This small molecule binds to this protein.
Small molecule (SMILES): C=C(C)[C@]12C[C@@H](C)[C@@]34O[C@](Cc5ccccc5)(O[C@@H]1[C@@H]3C=C(COC(=O)Cc1ccc(O)c(OC)c1)C[C@]1(O)C(=O)C(C)=C[C@@H]41)O2

Sequence of chain 1.B:
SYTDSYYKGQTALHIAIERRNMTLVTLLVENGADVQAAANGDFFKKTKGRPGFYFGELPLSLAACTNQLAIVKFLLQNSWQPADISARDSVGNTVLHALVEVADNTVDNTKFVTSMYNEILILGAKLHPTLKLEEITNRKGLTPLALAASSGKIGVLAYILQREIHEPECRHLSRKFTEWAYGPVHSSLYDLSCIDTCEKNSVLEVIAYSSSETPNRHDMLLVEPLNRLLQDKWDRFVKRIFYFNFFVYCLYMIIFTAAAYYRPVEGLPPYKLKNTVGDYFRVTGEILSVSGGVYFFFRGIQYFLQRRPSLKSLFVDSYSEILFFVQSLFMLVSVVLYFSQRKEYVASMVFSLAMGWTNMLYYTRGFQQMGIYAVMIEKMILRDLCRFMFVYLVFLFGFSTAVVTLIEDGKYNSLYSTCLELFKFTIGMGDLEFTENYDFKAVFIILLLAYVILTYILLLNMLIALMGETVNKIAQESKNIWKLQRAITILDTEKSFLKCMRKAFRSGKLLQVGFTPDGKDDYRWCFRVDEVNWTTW

Binding-site contacts:
Ligand atom CAN contacts residue MET443 of chain 1.B at 3.8 Å (hydrophobic).
Ligand atom CBO contacts residue LEU411 of chain 1.B at 3.5 Å (hydrophobic).
Ligand atom CAK contacts residue LEU411 of chain 1.B at 3.9 Å (hydrophobic).
Ligand atom CBT contacts residue TYR450 of chain 1.B at 3.8 Å (hydrophobic).
Ligand atom OAI contacts residue ARG453 of chain 1.B at 3.7 Å.
Ligand atom CBA contacts residue MET443 of chain 1.B at 3.5 Å (hydrophobic).
Ligand atom CBT contacts residue ASN447 of chain 1.B at 3.7 Å.
Ligand atom OAG contacts residue TYR407 of chain 1.B at 2.2 Å (h-bond).
Ligand atom CAP contacts residue LEU411 of chain 1.B at 3.4 Å (hydrophobic).
Ligand atom CAR contacts residue MET443 of chain 1.B at 3.4 Å (hydrophobic).
Ligand atom CBR contacts residue TYR407 of chain 1.B at 3.7 Å (hydrophobic).
Ligand atom CBM contacts residue LEU449 of chain 1.B at 3.6 Å (hydrophobic).
Ligand atom OAF contacts residue THR446 of chain 1.B at 3.0 Å.
Ligand atom CBB contacts residue TYR407 of chain 1.B at 3.4 Å (hydrophobic).
Ligand atom CAZ contacts residue MET443 of chain 1.B at 3.4 Å (hydrophobic).
Ligand atom CBJ contacts residue LEU473 of chain 1.B at 3.8 Å (hydrophobic).
Ligand atom CBR contacts residue ALA462 of chain 1.B at 3.9 Å (hydrophobic).
Ligand atom OAE contacts residue THR446 of chain 1.B at 3.1 Å (h-bond).
Ligand atom CBF contacts residue PHE487 of chain 1.D at 3.7 Å (hydrophobic).
Ligand atom CAU contacts residue THR446 of chain 1.B at 3.5 Å.
Ligand atom CBT contacts residue LEU411 of chain 1.B at 3.6 Å (hydrophobic).
Ligand atom CBM contacts residue THR446 of chain 1.B at 3.5 Å.
Ligand atom CBK contacts residue THR446 of chain 1.B at 3.6 Å.
Ligand atom OAE contacts residue MET443 of chain 1.B at 3.8 Å.
Ligand atom CBS contacts residue SER408 of chain 1.B at 3.2 Å.
Ligand atom OAD contacts residue MET443 of chain 1.B at 2.4 Å (h-bond).
Ligand atom CBQ contacts residue TYR407 of chain 1.B at 3.9 Å (hydrophobic).
Ligand atom OAG contacts residue LEU411 of chain 1.B at 3.6 Å.
Ligand atom OAH contacts residue SER408 of chain 1.B at 2.6 Å (h-bond).
Ligand atom CBC contacts residue ILE469 of chain 1.B at 3.7 Å (hydrophobic).
Ligand atom OAI contacts residue GLU466 of chain 1.B at 3.4 Å (salt-bridge).
Ligand atom CBK contacts residue TYR407 of chain 1.B at 3.4 Å (hydrophobic).
Ligand atom CBQ contacts residue SER408 of chain 1.B at 3.3 Å.
Ligand atom OAI contacts residue SER408 of chain 1.B at 2.3 Å (h-bond).
Ligand atom CBT contacts residue SER408 of chain 1.B at 3.7 Å.
Ligand atom OAH contacts residue LEU411 of chain 1.B at 3.8 Å.
Ligand atom CBQ contacts residue LEU411 of chain 1.B at 3.8 Å (hydrophobic).
Ligand atom CBS contacts residue TYR407 of chain 1.B at 3.6 Å (hydrophobic).
Ligand atom CBC contacts residue TYR407 of chain 1.B at 3.7 Å (hydrophobic).
Ligand atom CBD contacts residue LEU411 of chain 1.B at 3.7 Å (hydrophobic).

Sequence of chain 1.D:
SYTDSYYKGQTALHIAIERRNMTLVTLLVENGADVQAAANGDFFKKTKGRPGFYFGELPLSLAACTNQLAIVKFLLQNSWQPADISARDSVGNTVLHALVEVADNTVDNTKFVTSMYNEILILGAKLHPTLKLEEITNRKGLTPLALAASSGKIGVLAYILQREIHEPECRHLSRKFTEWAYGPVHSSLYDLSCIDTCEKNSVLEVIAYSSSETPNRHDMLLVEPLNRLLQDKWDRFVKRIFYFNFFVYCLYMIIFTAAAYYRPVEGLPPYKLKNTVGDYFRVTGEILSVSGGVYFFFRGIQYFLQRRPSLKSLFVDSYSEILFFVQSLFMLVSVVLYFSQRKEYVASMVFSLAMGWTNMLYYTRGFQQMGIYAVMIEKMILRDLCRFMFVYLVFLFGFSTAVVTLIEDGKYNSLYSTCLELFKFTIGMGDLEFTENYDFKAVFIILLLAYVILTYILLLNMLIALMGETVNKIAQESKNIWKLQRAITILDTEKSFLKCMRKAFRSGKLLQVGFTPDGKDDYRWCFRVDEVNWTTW